Binding-site contacts:
Ligand atom O7 contacts residue ASN58 of chain 1.B at 4.1 Å.
Ligand atom N2 contacts residue ASP47 of chain 1.B at 2.9 Å (salt-bridge).
Ligand atom O5 contacts residue GLU49 of chain 1.B at 4.4 Å.
Ligand atom O7 contacts residue VAL44 of chain 1.B at 3.5 Å.
Ligand atom C5 contacts residue THR60 of chain 1.B at 3.3 Å.
Ligand atom C8 contacts residue GLU49 of chain 1.B at 3.6 Å.
Ligand atom O3 contacts residue ASP47 of chain 1.B at 3.9 Å.
Ligand atom C1 contacts residue ASP47 of chain 1.B at 4.4 Å.
Ligand atom C3 contacts residue ASP47 of chain 1.B at 3.5 Å.
Ligand atom C8 contacts residue ASP47 of chain 1.B at 3.5 Å.
Ligand atom C6 contacts residue THR60 of chain 1.B at 3.9 Å.
Ligand atom O5 contacts residue ASN58 of chain 1.B at 2.3 Å (h-bond).
Ligand atom N2 contacts residue ALA48 of chain 1.B at 4.4 Å.
Ligand atom C8 contacts residue VAL44 of chain 1.B at 3.7 Å (hydrophobic).
Ligand atom C7 contacts residue ASP47 of chain 1.B at 3.6 Å.
Ligand atom C2 contacts residue GLU49 of chain 1.B at 3.9 Å.
Ligand atom C1 contacts residue GLU49 of chain 1.B at 3.8 Å.
Ligand atom C7 contacts residue ALA48 of chain 1.B at 4.4 Å (hydrophobic).
Ligand atom C1 contacts residue THR60 of chain 1.B at 3.6 Å.
Ligand atom C8 contacts residue ALA48 of chain 1.B at 4.0 Å (hydrophobic).
Ligand atom N2 contacts residue GLU49 of chain 1.B at 4.0 Å.
Ligand atom C7 contacts residue GLU49 of chain 1.B at 3.4 Å.
Ligand atom C7 contacts residue VAL44 of chain 1.B at 4.0 Å (hydrophobic).
Ligand atom C8 contacts residue THR60 of chain 1.B at 4.4 Å.
Ligand atom C5 contacts residue ASN58 of chain 1.B at 3.7 Å.
Ligand atom N2 contacts residue ASN58 of chain 1.B at 3.2 Å (h-bond).
Ligand atom C1 contacts residue ASN58 of chain 1.B at 1.5 Å.
Ligand atom C4 contacts residue ASN58 of chain 1.B at 4.3 Å.
Ligand atom C2 contacts residue ASP47 of chain 1.B at 3.7 Å.
Ligand atom C3 contacts residue ASN58 of chain 1.B at 3.9 Å.
Ligand atom O5 contacts residue THR60 of chain 1.B at 3.4 Å (h-bond).
Ligand atom C2 contacts residue ASN58 of chain 1.B at 2.5 Å.
Ligand atom O7 contacts residue GLU49 of chain 1.B at 3.4 Å.
Ligand atom C7 contacts residue ASN58 of chain 1.B at 4.0 Å.

Sequence of chain 1.B:
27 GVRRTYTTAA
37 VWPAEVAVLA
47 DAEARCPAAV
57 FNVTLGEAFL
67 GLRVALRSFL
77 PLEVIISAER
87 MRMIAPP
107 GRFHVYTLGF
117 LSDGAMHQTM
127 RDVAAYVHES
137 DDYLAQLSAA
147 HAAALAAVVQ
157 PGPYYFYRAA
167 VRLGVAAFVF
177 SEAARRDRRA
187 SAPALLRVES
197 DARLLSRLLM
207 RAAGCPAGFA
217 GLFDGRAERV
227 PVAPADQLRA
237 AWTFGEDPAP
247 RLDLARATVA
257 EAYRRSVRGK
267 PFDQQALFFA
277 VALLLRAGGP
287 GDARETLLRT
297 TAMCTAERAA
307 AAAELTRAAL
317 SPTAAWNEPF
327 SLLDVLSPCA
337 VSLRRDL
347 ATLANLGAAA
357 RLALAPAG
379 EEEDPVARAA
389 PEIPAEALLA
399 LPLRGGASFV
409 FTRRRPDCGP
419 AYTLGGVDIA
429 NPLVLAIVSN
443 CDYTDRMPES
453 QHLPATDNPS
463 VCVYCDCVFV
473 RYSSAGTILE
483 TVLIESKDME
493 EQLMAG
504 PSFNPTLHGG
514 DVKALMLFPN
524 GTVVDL

The protein below binds the small molecule below.
Small molecule (SMILES): CC(=O)N[C@H]1[C@H](O[C@H]2[C@H](O)[C@@H](NC(C)=O)CO[C@@H]2CO)O[C@H](CO)[C@@H](O)[C@@H]1O